Binding-site contacts:
Ligand atom O7 contacts residue ASN173 of chain 1.A at 4.0 Å.
Ligand atom O5 contacts residue ASN173 of chain 1.A at 2.3 Å (h-bond).
Ligand atom C6 contacts residue ASN176 of chain 1.A at 4.4 Å.
Ligand atom C1 contacts residue ASN173 of chain 1.A at 1.4 Å.
Ligand atom C6 contacts residue THR175 of chain 1.A at 4.2 Å.
Ligand atom C4 contacts residue ASN173 of chain 1.A at 4.2 Å.
Ligand atom O5 contacts residue ASN176 of chain 1.A at 3.6 Å.
Ligand atom C2 contacts residue ASN173 of chain 1.A at 2.4 Å.
Ligand atom C5 contacts residue THR175 of chain 1.A at 3.6 Å.
Ligand atom C1 contacts residue ASN176 of chain 1.A at 4.4 Å.
Ligand atom O5 contacts residue THR175 of chain 1.A at 3.4 Å (h-bond).
Ligand atom C7 contacts residue ASN173 of chain 1.A at 3.6 Å.
Ligand atom N2 contacts residue ASN173 of chain 1.A at 2.9 Å (h-bond).
Ligand atom C5 contacts residue ASN173 of chain 1.A at 3.6 Å.
Ligand atom C3 contacts residue ASN173 of chain 1.A at 3.8 Å.
Ligand atom C1 contacts residue THR175 of chain 1.A at 3.5 Å.
Ligand atom O6 contacts residue ASN176 of chain 1.A at 3.8 Å.

A protein and the small-molecule ligand that binds it are described below.
Small molecule (SMILES): CC(=O)N[C@@H]1[C@@H](O)[C@H](O)[C@@H](CO)O[C@H]1O

Sequence of chain 1.A:
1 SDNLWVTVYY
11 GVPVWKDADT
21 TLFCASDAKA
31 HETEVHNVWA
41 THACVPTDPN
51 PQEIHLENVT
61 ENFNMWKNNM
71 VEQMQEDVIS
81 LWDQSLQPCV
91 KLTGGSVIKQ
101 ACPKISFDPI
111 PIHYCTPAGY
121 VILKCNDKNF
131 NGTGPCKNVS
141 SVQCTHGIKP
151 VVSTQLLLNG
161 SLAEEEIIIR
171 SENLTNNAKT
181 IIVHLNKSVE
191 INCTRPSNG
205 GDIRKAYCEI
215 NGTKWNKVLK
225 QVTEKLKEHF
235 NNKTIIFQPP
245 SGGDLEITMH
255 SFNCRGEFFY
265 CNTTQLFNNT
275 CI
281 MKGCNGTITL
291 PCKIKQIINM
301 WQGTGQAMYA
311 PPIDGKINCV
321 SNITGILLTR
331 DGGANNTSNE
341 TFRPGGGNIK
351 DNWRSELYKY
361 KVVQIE